Binding-site contacts:
Ligand atom C6 contacts residue ALA109 of chain 1.A at 3.4 Å (hydrophobic).
Ligand atom CB contacts residue PHE120 of chain 1.A at 3.6 Å (hydrophobic).
Ligand atom OP2 contacts residue HIS12 of chain 1.A at 2.9 Å (h-bond).
Ligand atom CZ contacts residue HIS119 of chain 1.A at 3.4 Å.
Ligand atom CD2 contacts residue PHE120 of chain 1.A at 3.6 Å (hydrophobic).
Ligand atom OP1 contacts residue GLN11 of chain 1.A at 3.0 Å (h-bond).
Ligand atom CE1 contacts residue HIS119 of chain 1.A at 3.5 Å.
Ligand atom CE2 contacts residue HIS119 of chain 1.A at 3.2 Å.
Ligand atom CG contacts residue HIS119 of chain 1.A at 3.4 Å.
Ligand atom C2 contacts residue GLU111 of chain 1.A at 3.5 Å.
Ligand atom N1 contacts residue GLN69 of chain 1.A at 3.0 Å (h-bond).
Ligand atom CE2 contacts residue LYS66 of chain 1.A at 3.4 Å.
Ligand atom CD1 contacts residue HIS119 of chain 1.A at 3.5 Å.
Ligand atom C6 contacts residue ASN71 of chain 1.A at 3.6 Å.
Ligand atom C6 contacts residue GLN69 of chain 1.A at 2.8 Å.
Ligand atom CD2 contacts residue HIS119 of chain 1.A at 3.2 Å.
Ligand atom N6 contacts residue GLN69 of chain 1.A at 2.5 Å (h-bond).
Ligand atom P contacts residue HIS119 of chain 1.A at 3.5 Å.
Ligand atom OP2 contacts residue PHE120 of chain 1.A at 2.9 Å (h-bond).
Ligand atom N6 contacts residue CYS65 of chain 1.A at 3.1 Å (h-bond).
Ligand atom N6 contacts residue ASN71 of chain 1.A at 2.8 Å (h-bond).
Ligand atom O5' contacts residue HIS119 of chain 1.A at 2.8 Å (h-bond).
Ligand atom N9 contacts residue HIS119 of chain 1.A at 3.6 Å.
Ligand atom N10 contacts residue HIS119 of chain 1.A at 3.3 Å (h-bond).
Ligand atom C8 contacts residue HIS119 of chain 1.A at 3.6 Å.
Ligand atom N7 contacts residue ASN67 of chain 1.A at 3.2 Å (h-bond).
Ligand atom N1 contacts residue ASN71 of chain 1.A at 3.0 Å (h-bond).
Ligand atom N7 contacts residue HIS119 of chain 1.A at 3.6 Å.
Ligand atom C2 contacts residue VAL118 of chain 1.A at 3.6 Å (hydrophobic).
Ligand atom N1 contacts residue ALA109 of chain 1.A at 3.5 Å.
Ligand atom O contacts residue LYS41 of chain 1.A at 2.8 Å (salt-bridge).
Ligand atom O contacts residue HIS12 of chain 1.A at 3.2 Å.
Ligand atom N10 contacts residue PHE120 of chain 1.A at 3.1 Å (h-bond).
Ligand atom O4' contacts residue HIS119 of chain 1.A at 3.2 Å.
Ligand atom CD2 contacts residue ASP121 of chain 1.A at 3.5 Å.
Ligand atom C contacts residue LYS41 of chain 1.A at 3.4 Å.
Ligand atom N6 contacts residue ALA109 of chain 1.A at 3.6 Å.
Ligand atom OXT contacts residue LYS41 of chain 1.A at 3.1 Å.
Ligand atom CE2 contacts residue ASP121 of chain 1.A at 3.4 Å.
Ligand atom OP2 contacts residue HIS119 of chain 1.A at 3.6 Å.

Sequence of chain 1.A:
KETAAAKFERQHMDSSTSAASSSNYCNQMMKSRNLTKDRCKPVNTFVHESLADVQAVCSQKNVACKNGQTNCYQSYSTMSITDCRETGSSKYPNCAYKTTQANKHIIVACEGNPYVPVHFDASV

The protein below binds the small molecule below.
Small molecule (SMILES): Nc1ncnc2c1ncn2[C@@H]1O[C@H](COP(=O)(O)N[C@@H](Cc2ccccc2)C(=O)O)[C@@H](O)[C@H]1O